Sequence of chain 7.E:
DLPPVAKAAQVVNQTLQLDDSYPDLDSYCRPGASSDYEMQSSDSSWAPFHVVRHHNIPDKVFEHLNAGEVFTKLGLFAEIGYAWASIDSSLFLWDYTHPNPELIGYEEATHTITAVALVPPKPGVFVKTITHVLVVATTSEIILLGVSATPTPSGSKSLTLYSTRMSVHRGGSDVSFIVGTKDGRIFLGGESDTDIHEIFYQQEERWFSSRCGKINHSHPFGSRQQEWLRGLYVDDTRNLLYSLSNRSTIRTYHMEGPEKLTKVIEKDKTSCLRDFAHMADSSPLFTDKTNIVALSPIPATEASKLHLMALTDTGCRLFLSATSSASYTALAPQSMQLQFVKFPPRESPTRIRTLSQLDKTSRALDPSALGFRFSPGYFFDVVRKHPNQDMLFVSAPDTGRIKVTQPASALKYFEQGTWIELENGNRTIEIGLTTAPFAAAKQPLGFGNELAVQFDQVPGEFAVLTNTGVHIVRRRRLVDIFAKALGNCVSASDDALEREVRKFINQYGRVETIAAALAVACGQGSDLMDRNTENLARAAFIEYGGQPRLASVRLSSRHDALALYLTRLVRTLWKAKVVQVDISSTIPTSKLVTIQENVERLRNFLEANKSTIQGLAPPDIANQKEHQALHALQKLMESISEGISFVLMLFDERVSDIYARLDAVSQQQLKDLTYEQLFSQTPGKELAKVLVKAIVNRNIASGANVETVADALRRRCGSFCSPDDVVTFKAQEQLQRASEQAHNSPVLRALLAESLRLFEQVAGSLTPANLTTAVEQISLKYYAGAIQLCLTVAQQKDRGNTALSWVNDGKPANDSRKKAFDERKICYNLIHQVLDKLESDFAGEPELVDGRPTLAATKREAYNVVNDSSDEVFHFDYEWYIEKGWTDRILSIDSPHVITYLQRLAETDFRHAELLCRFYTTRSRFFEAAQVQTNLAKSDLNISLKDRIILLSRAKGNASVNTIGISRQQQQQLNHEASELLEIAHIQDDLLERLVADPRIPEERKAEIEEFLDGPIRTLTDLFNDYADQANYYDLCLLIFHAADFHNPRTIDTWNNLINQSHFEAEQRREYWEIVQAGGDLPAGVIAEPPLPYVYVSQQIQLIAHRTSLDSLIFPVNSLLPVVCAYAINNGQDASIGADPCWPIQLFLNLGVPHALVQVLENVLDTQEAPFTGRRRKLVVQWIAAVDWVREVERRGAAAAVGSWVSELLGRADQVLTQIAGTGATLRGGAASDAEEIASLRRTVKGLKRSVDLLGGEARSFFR

The small molecule below binds the protein below.
Small molecule (SMILES): CC[C@H](C)[C@H](NC(=O)[C@@H](NC(=O)[C@H](CC(C)C)NC(=O)[C@@H](N)CCCCN)C(C)C)C(=O)N[C@@H](CC(N)=O)C(=O)N[C@@H](CCCCN)C(=O)N[C@@H](CC(=O)O)C(=O)N[C@@H](CCSC)C(=O)N[C@@H](CCCN=C(N)N)C(=O)N[C@H](C(=O)N[C@@H](CC(=O)O)C(=O)N[C@@H](CC(C)C)C(=O)N[C@@H](Cc1ccccc1)C(=O)N[C@@H](CO)C(=O)N1CCC[C@H]1C(=O)N1CCC[C@H]1C(=O)N[C@H](C=O)CC(N)=O)[C@@H](C)O

Sequence of chain 7.HD:
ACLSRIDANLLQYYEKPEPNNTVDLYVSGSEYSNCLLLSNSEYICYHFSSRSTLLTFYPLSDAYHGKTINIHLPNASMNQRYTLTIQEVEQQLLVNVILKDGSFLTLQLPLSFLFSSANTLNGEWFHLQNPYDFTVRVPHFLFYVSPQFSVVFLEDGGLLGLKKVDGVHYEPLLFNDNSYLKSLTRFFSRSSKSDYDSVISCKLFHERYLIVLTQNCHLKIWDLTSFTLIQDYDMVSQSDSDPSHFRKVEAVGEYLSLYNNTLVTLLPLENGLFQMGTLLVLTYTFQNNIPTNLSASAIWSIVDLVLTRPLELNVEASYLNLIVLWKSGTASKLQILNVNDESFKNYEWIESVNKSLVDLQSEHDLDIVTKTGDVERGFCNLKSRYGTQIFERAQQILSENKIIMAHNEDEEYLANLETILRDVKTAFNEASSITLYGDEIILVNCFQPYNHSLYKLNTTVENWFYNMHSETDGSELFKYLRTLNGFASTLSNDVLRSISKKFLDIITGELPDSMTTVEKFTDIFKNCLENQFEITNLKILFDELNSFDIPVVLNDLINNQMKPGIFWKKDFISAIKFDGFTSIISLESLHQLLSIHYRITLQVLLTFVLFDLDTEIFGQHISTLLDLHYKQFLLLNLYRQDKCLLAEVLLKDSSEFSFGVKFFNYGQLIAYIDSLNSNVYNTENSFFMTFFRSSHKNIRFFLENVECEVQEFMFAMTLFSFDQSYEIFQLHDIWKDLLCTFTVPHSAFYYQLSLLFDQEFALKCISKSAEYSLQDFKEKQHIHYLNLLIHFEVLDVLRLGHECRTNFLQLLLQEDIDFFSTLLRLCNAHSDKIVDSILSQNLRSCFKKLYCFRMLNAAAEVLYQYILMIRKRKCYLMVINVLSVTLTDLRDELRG

Binding-site contacts:
Ligand atom CA contacts residue THR1065 of chain 7.E at 3.4 Å.
Ligand atom NH2 contacts residue ASP1073 of chain 7.E at 3.0 Å (salt-bridge).
Ligand atom O contacts residue ARG1049 of chain 7.E at 3.0 Å.
Ligand atom N contacts residue THR1065 of chain 7.E at 2.3 Å (h-bond).
Ligand atom CG1 contacts residue PHE1068 of chain 7.E at 3.6 Å (hydrophobic).
Ligand atom CB contacts residue THR1065 of chain 7.E at 3.6 Å.
Ligand atom CG contacts residue THR1065 of chain 7.E at 3.6 Å.
Ligand atom CG2 contacts residue ASN1069 of chain 7.E at 3.3 Å.
Ligand atom CD1 contacts residue PHE1068 of chain 7.E at 3.5 Å (hydrophobic).
Ligand atom N contacts residue ASN1069 of chain 7.E at 3.0 Å (h-bond).
Ligand atom CD contacts residue ASN1069 of chain 7.E at 3.7 Å.
Ligand atom CE2 contacts residue GLN1074 of chain 7.E at 3.3 Å.
Ligand atom CD1 contacts residue ARG1049 of chain 7.E at 3.0 Å.
Ligand atom C contacts residue ASN1069 of chain 7.E at 3.7 Å.
Ligand atom CA contacts residue ASN1069 of chain 7.E at 3.4 Å.
Ligand atom CG contacts residue GLN1074 of chain 7.E at 3.5 Å.
Ligand atom CB contacts residue GLN1074 of chain 7.E at 3.3 Å.
Ligand atom CG2 contacts residue PHE1068 of chain 7.E at 3.6 Å (hydrophobic).
Ligand atom CD2 contacts residue GLN1074 of chain 7.E at 3.2 Å.
Ligand atom NE contacts residue GLN1074 of chain 7.E at 3.6 Å (h-bond).
Ligand atom CZ contacts residue ASP1073 of chain 7.E at 3.6 Å.
Ligand atom C contacts residue THR1065 of chain 7.E at 2.9 Å.
Ligand atom O contacts residue ASN1069 of chain 7.E at 3.0 Å (h-bond).
Ligand atom CD1 contacts residue THR1065 of chain 7.E at 2.6 Å.
Ligand atom NZ contacts residue ASP1073 of chain 7.E at 3.3 Å (salt-bridge).
Ligand atom OD1 contacts residue LYS430 of chain 7.HD at 2.6 Å (salt-bridge).
Ligand atom CD1 contacts residue LEU1064 of chain 7.E at 3.4 Å (hydrophobic).
Ligand atom NH1 contacts residue GLN1074 of chain 7.E at 3.8 Å.
Ligand atom CA contacts residue THR1065 of chain 7.E at 2.7 Å.
Ligand atom NH1 contacts residue ASP1073 of chain 7.E at 3.4 Å (salt-bridge).
Ligand atom CD1 contacts residue ILE1053 of chain 7.E at 3.6 Å (hydrophobic).
Ligand atom CB contacts residue GLN1074 of chain 7.E at 3.7 Å.
Ligand atom CZ contacts residue GLN1074 of chain 7.E at 3.4 Å.
Ligand atom CD2 contacts residue ALA1075 of chain 7.E at 3.6 Å (hydrophobic).
Ligand atom C contacts residue THR1065 of chain 7.E at 3.7 Å.
Ligand atom NH1 contacts residue ASN1069 of chain 7.E at 2.6 Å (h-bond).
Ligand atom O contacts residue THR1065 of chain 7.E at 2.7 Å.
Ligand atom CD contacts residue GLN1074 of chain 7.E at 2.8 Å.
Ligand atom CG contacts residue LYS430 of chain 7.HD at 3.6 Å.
Ligand atom O contacts residue THR1065 of chain 7.E at 3.5 Å (h-bond).